Binding-site contacts:
Ligand atom CAX contacts residue ILE84 of chain 1.A at 3.8 Å (hydrophobic).
Ligand atom CAJ contacts residue LYS37 of chain 1.A at 3.6 Å.
Ligand atom CAO contacts residue GLN33 of chain 1.A at 3.9 Å.
Ligand atom OAB contacts residue GLN30 of chain 1.A at 2.7 Å (h-bond).
Ligand atom CAW contacts residue GLN33 of chain 1.A at 3.5 Å.
Ligand atom CLA contacts residue ILE92 of chain 1.A at 4.0 Å.
Ligand atom BRA contacts residue LYS37 of chain 1.A at 3.7 Å.
Ligand atom CLA contacts residue ILE86 of chain 1.A at 3.8 Å.
Ligand atom CAX contacts residue LYS37 of chain 1.A at 3.7 Å.
Ligand atom OAB contacts residue GLN33 of chain 1.A at 3.6 Å.
Ligand atom CLA contacts residue PHE117 of chain 1.A at 3.9 Å.
Ligand atom CAZ contacts residue LYS37 of chain 1.A at 3.5 Å.
Ligand atom CAT contacts residue GLN33 of chain 1.A at 3.6 Å.
Ligand atom CBD contacts residue GLN33 of chain 1.A at 3.8 Å.
Ligand atom CBA contacts residue GLN30 of chain 1.A at 4.2 Å.
Ligand atom OAD contacts residue ALA10 of chain 1.A at 3.3 Å.
Ligand atom CAN contacts residue ILE84 of chain 1.A at 3.8 Å (hydrophobic).
Ligand atom CAT contacts residue GLN30 of chain 1.A at 3.8 Å.
Ligand atom CAP contacts residue LYS40 of chain 1.A at 3.7 Å.
Ligand atom CAS contacts residue ALA10 of chain 1.A at 3.9 Å (hydrophobic).
Ligand atom CAO contacts residue LYS37 of chain 1.A at 3.8 Å.
Ligand atom CAI contacts residue LYS37 of chain 1.A at 3.4 Å.
Ligand atom CLA contacts residue ASP91 of chain 1.A at 3.2 Å.
Ligand atom CAN contacts residue LYS37 of chain 1.A at 4.1 Å.
Ligand atom SAR contacts residue PHE117 of chain 1.A at 4.0 Å.
Ligand atom NBE contacts residue GLN33 of chain 1.A at 4.1 Å.
Ligand atom OAD contacts residue LYS40 of chain 1.A at 3.6 Å.
Ligand atom CAU contacts residue GLN33 of chain 1.A at 4.0 Å.
Ligand atom SAR contacts residue GLN30 of chain 1.A at 3.3 Å (h-bond).
Ligand atom CAY contacts residue PHE117 of chain 1.A at 4.0 Å (hydrophobic).
Ligand atom CAS contacts residue LYS40 of chain 1.A at 3.2 Å.
Ligand atom CAP contacts residue LYS37 of chain 1.A at 3.9 Å.
Ligand atom BRA contacts residue VAL34 of chain 1.A at 4.1 Å.
Ligand atom CAM contacts residue GLN33 of chain 1.A at 3.6 Å.
Ligand atom OAA contacts residue LYS40 of chain 1.A at 2.4 Å (salt-bridge).
Ligand atom CAL contacts residue LYS37 of chain 1.A at 3.8 Å.
Ligand atom BRA contacts residue PRO82 of chain 1.A at 3.5 Å.
Ligand atom CAK contacts residue ILE84 of chain 1.A at 4.1 Å (hydrophobic).
Ligand atom CAM contacts residue LYS37 of chain 1.A at 4.0 Å.
Ligand atom OAB contacts residue ILE84 of chain 1.A at 3.8 Å.

Sequence of chain 1.A:
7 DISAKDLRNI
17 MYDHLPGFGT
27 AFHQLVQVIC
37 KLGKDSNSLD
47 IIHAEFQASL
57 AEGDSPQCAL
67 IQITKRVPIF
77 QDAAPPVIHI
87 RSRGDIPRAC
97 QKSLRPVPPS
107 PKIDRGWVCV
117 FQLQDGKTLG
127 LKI

This protein binds this small molecule.
Small molecule (SMILES): O=C(O)Cc1ccc(N2C(=O)C(O)=C(C(=O)c3ccc(Cl)s3)[C@@H]2c2cc(Br)cs2)cc1